Sequence of chain 3.A:
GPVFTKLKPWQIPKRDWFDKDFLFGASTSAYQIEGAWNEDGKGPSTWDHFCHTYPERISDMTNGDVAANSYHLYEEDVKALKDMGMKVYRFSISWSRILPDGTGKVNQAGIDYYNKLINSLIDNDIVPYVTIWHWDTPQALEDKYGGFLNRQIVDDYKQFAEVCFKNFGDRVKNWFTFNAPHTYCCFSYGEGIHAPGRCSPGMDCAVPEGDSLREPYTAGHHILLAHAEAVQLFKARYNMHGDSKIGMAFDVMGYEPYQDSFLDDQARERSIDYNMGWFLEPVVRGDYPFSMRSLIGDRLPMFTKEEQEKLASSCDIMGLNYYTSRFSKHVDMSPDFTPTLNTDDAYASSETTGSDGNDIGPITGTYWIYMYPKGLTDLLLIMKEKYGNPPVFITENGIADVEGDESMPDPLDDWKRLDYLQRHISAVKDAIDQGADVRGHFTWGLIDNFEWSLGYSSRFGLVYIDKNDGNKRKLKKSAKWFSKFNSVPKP

Binding-site contacts:
Ligand atom C6 contacts residue GLU507 of chain 3.A at 2.9 Å.
Ligand atom C2 contacts residue GLU452 of chain 3.A at 3.6 Å.
Ligand atom C3 contacts residue GLU452 of chain 3.A at 3.6 Å.
Ligand atom O4 contacts residue TRP500 of chain 3.A at 2.3 Å (h-bond).
Ligand atom C1 contacts residue TYR379 of chain 3.A at 3.7 Å (hydrophobic).
Ligand atom C5 contacts residue GLU507 of chain 3.A at 3.7 Å.
Ligand atom C2 contacts residue TRP191 of chain 3.A at 3.8 Å (hydrophobic).
Ligand atom O5 contacts residue TYR379 of chain 3.A at 3.9 Å.
Ligand atom C4 contacts residue GLN88 of chain 3.A at 3.6 Å.
Ligand atom O6 contacts residue PHE516 of chain 3.A at 3.7 Å.
Ligand atom C4 contacts residue GLU507 of chain 3.A at 3.3 Å.
Ligand atom O4 contacts residue GLU507 of chain 3.A at 2.6 Å (salt-bridge).
Ligand atom C4 contacts residue TRP500 of chain 3.A at 3.2 Å (hydrophobic).
Ligand atom O3 contacts residue TRP508 of chain 3.A at 3.1 Å (h-bond).
Ligand atom O6 contacts residue GLU507 of chain 3.A at 2.6 Å (salt-bridge).
Ligand atom O3 contacts residue GLN88 of chain 3.A at 2.8 Å (h-bond).
Ligand atom C5 contacts residue TYR379 of chain 3.A at 3.5 Å (hydrophobic).
Ligand atom O3 contacts residue HIS190 of chain 3.A at 3.1 Å.
Ligand atom C5 contacts residue TRP500 of chain 3.A at 3.1 Å (hydrophobic).
Ligand atom C3 contacts residue TRP500 of chain 3.A at 3.5 Å (hydrophobic).
Ligand atom C1 contacts residue GLU452 of chain 3.A at 3.6 Å.
Ligand atom C5 contacts residue HBK1 of chain 3.C at 3.6 Å.
Ligand atom O2 contacts residue TRP191 of chain 3.A at 3.8 Å.
Ligand atom C1 contacts residue HBK1 of chain 3.C at 1.4 Å.
Ligand atom C3 contacts residue GLN88 of chain 3.A at 4.0 Å.
Ligand atom C2 contacts residue HBK1 of chain 3.C at 2.4 Å.
Ligand atom C3 contacts residue TRP508 of chain 3.A at 3.9 Å (hydrophobic).
Ligand atom C3 contacts residue TYR379 of chain 3.A at 4.1 Å (hydrophobic).
Ligand atom O4 contacts residue GLN88 of chain 3.A at 2.9 Å (h-bond).
Ligand atom O2 contacts residue GLU452 of chain 3.A at 3.0 Å (salt-bridge).
Ligand atom C4 contacts residue TRP508 of chain 3.A at 3.7 Å (hydrophobic).
Ligand atom C3 contacts residue HBK1 of chain 3.C at 3.8 Å.
Ligand atom O2 contacts residue HIS190 of chain 3.A at 3.8 Å.
Ligand atom O3 contacts residue TRP500 of chain 3.A at 3.5 Å.
Ligand atom C4 contacts residue HBK1 of chain 3.C at 4.1 Å.
Ligand atom O5 contacts residue HBK1 of chain 3.C at 2.3 Å (h-bond).
Ligand atom O2 contacts residue HBK1 of chain 3.C at 2.9 Å (h-bond).
Ligand atom O2 contacts residue ASN235 of chain 3.A at 3.3 Å (h-bond).
Ligand atom C6 contacts residue TRP500 of chain 3.A at 3.3 Å (hydrophobic).
Ligand atom C6 contacts residue PHE516 of chain 3.A at 3.5 Å (hydrophobic).

The small molecule below binds the protein below.
Small molecule (SMILES): OC[C@H]1O[C@@H](O)[C@H](O)[C@@H](O)[C@@H]1O